Binding-site contacts:
Ligand atom C6 contacts residue GLY249 of chain 1.A at 3.6 Å.
Ligand atom C3 contacts residue THR253 of chain 1.A at 4.1 Å.
Ligand atom C3 contacts residue VAL296 of chain 1.A at 3.9 Å (hydrophobic).
Ligand atom C80 contacts residue LEU77 of chain 1.A at 3.9 Å (hydrophobic).
Ligand atom C10 contacts residue II41 of chain 1.D at 3.3 Å.
Ligand atom C9 contacts residue THR245 of chain 1.A at 4.0 Å.
Ligand atom C30 contacts residue HEM1 of chain 1.B at 3.8 Å.
Ligand atom C4 contacts residue VAL296 of chain 1.A at 3.9 Å (hydrophobic).
Ligand atom C2 contacts residue HEM1 of chain 1.B at 3.2 Å.
Ligand atom C11 contacts residue VAL96 of chain 1.A at 3.8 Å (hydrophobic).
Ligand atom C11 contacts residue LEU77 of chain 1.A at 4.3 Å (hydrophobic).
Ligand atom C8 contacts residue LEU299 of chain 1.A at 3.0 Å (hydrophobic).
Ligand atom C3 contacts residue HEM1 of chain 1.B at 3.2 Å.
Ligand atom C14 contacts residue MET97 of chain 1.A at 3.6 Å (hydrophobic).
Ligand atom C13 contacts residue LEU299 of chain 1.A at 4.1 Å (hydrophobic).
Ligand atom C15 contacts residue MET97 of chain 1.A at 3.3 Å (hydrophobic).
Ligand atom N2 contacts residue GLY250 of chain 1.A at 4.3 Å.
Ligand atom C13 contacts residue LEU77 of chain 1.A at 3.4 Å (hydrophobic).
Ligand atom N2 contacts residue GLY249 of chain 1.A at 2.8 Å (h-bond).
Ligand atom C3 contacts residue GLY249 of chain 1.A at 3.8 Å.
Ligand atom C2 contacts residue GLY249 of chain 1.A at 3.3 Å.
Ligand atom C14 contacts residue LEU77 of chain 1.A at 3.4 Å (hydrophobic).
Ligand atom C9 contacts residue II41 of chain 1.D at 2.8 Å.
Ligand atom N7 contacts residue LEU299 of chain 1.A at 3.9 Å.
Ligand atom N9 contacts residue VAL296 of chain 1.A at 3.3 Å.
Ligand atom C30 contacts residue GLY249 of chain 1.A at 3.0 Å.
Ligand atom N2 contacts residue HEM1 of chain 1.B at 2.1 Å.
Ligand atom C30 contacts residue THR245 of chain 1.A at 4.2 Å.
Ligand atom C9 contacts residue THR248 of chain 1.A at 3.9 Å.
Ligand atom C14 contacts residue II41 of chain 1.D at 3.9 Å.
Ligand atom C15 contacts residue VAL96 of chain 1.A at 3.7 Å (hydrophobic).
Ligand atom C15 contacts residue LEU77 of chain 1.A at 3.9 Å (hydrophobic).
Ligand atom C5 contacts residue GLY249 of chain 1.A at 4.3 Å.
Ligand atom C15 contacts residue II41 of chain 1.D at 3.4 Å.
Ligand atom C10 contacts residue LEU77 of chain 1.A at 4.3 Å (hydrophobic).
Ligand atom N9 contacts residue LEU299 of chain 1.A at 3.3 Å.
Ligand atom C4 contacts residue HEM1 of chain 1.B at 4.1 Å.
Ligand atom C9 contacts residue VAL96 of chain 1.A at 3.1 Å (hydrophobic).
Ligand atom C4 contacts residue LEU299 of chain 1.A at 4.2 Å (hydrophobic).
Ligand atom C10 contacts residue VAL96 of chain 1.A at 3.2 Å (hydrophobic).

A protein and the small-molecule ligand that binds it are described below.
Small molecule (SMILES): Cc1cccc(-n2cnc3cc(N)ccc32)c1

Sequence of chain 1.A:
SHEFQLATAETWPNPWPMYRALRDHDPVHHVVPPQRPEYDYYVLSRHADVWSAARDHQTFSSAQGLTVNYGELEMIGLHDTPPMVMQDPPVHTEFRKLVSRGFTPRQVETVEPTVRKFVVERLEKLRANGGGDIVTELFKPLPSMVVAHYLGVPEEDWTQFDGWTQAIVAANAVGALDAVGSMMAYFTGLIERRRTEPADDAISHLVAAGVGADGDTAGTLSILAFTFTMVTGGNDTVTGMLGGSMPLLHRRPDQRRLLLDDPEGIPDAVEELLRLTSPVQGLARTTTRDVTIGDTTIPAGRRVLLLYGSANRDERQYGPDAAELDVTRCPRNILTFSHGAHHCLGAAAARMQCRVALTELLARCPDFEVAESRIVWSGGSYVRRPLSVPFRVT